A small-molecule ligand and the protein it binds are described below.
Small molecule (SMILES): CC(=O)N[C@H]1[C@H](O[C@H]2[C@H](O)[C@@H](NC(C)=O)CO[C@@H]2CO)O[C@H](CO)[C@@H](O)[C@@H]1O

Binding-site contacts:
Ligand atom C6 contacts residue ASN161 of chain 1.B at 4.4 Å.
Ligand atom N2 contacts residue ASN162 of chain 1.B at 3.2 Å (h-bond).
Ligand atom C5 contacts residue ASN162 of chain 1.B at 3.6 Å.
Ligand atom O5 contacts residue ASN162 of chain 1.B at 2.3 Å (h-bond).
Ligand atom C2 contacts residue ASN162 of chain 1.B at 2.5 Å.
Ligand atom C1 contacts residue ASN162 of chain 1.B at 1.4 Å.
Ligand atom O7 contacts residue ASN162 of chain 1.B at 3.1 Å (h-bond).
Ligand atom C4 contacts residue ASN162 of chain 1.B at 4.0 Å.
Ligand atom C8 contacts residue ILE465 of chain 1.C at 3.8 Å (hydrophobic).
Ligand atom C3 contacts residue ASN162 of chain 1.B at 3.8 Å.
Ligand atom C7 contacts residue ASN162 of chain 1.B at 3.4 Å.
Ligand atom C8 contacts residue ASN162 of chain 1.B at 4.0 Å.
Ligand atom C5 contacts residue ASN161 of chain 1.B at 3.9 Å.
Ligand atom C1 contacts residue ASN161 of chain 1.B at 3.6 Å.
Ligand atom O5 contacts residue ASN161 of chain 1.B at 3.6 Å (h-bond).

Sequence of chain 1.C:
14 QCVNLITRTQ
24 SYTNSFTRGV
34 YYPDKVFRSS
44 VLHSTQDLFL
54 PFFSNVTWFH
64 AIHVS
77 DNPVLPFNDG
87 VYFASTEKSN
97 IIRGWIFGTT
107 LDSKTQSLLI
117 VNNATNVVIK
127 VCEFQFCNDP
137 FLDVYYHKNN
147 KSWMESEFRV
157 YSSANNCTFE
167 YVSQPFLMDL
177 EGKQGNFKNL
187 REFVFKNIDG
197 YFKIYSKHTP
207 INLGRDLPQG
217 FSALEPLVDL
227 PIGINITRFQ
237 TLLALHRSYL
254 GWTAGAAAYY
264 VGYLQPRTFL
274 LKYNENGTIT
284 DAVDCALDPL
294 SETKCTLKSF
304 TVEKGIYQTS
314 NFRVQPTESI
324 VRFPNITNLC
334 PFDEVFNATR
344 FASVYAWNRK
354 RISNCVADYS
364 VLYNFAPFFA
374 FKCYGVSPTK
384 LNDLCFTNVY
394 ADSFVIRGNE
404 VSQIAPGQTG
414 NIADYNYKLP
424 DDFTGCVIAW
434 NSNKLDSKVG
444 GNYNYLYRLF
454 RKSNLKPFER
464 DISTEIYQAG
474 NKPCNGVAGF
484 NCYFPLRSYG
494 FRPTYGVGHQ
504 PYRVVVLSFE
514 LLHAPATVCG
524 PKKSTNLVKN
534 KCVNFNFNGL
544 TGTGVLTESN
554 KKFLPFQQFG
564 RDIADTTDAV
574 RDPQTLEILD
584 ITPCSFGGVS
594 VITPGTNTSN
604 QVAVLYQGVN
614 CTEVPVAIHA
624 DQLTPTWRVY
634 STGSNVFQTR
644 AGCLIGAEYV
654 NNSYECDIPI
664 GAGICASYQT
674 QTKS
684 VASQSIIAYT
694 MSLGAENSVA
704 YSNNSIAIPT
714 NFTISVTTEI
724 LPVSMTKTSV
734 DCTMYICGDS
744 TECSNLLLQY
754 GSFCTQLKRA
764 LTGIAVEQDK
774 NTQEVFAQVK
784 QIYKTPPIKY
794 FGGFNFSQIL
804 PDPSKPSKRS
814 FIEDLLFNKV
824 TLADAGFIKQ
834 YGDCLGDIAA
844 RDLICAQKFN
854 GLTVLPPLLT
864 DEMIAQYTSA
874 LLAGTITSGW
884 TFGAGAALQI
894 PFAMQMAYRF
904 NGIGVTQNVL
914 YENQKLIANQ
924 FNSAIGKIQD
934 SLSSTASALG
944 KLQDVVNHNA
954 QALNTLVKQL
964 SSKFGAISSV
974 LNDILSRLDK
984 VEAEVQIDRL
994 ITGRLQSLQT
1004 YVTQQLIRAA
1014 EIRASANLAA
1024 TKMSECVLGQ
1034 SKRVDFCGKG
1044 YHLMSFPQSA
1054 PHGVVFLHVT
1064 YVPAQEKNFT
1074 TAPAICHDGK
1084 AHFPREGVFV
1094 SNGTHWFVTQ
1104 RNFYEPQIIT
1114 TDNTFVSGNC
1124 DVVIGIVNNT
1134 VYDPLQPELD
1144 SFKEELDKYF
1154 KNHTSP

Sequence of chain 1.B:
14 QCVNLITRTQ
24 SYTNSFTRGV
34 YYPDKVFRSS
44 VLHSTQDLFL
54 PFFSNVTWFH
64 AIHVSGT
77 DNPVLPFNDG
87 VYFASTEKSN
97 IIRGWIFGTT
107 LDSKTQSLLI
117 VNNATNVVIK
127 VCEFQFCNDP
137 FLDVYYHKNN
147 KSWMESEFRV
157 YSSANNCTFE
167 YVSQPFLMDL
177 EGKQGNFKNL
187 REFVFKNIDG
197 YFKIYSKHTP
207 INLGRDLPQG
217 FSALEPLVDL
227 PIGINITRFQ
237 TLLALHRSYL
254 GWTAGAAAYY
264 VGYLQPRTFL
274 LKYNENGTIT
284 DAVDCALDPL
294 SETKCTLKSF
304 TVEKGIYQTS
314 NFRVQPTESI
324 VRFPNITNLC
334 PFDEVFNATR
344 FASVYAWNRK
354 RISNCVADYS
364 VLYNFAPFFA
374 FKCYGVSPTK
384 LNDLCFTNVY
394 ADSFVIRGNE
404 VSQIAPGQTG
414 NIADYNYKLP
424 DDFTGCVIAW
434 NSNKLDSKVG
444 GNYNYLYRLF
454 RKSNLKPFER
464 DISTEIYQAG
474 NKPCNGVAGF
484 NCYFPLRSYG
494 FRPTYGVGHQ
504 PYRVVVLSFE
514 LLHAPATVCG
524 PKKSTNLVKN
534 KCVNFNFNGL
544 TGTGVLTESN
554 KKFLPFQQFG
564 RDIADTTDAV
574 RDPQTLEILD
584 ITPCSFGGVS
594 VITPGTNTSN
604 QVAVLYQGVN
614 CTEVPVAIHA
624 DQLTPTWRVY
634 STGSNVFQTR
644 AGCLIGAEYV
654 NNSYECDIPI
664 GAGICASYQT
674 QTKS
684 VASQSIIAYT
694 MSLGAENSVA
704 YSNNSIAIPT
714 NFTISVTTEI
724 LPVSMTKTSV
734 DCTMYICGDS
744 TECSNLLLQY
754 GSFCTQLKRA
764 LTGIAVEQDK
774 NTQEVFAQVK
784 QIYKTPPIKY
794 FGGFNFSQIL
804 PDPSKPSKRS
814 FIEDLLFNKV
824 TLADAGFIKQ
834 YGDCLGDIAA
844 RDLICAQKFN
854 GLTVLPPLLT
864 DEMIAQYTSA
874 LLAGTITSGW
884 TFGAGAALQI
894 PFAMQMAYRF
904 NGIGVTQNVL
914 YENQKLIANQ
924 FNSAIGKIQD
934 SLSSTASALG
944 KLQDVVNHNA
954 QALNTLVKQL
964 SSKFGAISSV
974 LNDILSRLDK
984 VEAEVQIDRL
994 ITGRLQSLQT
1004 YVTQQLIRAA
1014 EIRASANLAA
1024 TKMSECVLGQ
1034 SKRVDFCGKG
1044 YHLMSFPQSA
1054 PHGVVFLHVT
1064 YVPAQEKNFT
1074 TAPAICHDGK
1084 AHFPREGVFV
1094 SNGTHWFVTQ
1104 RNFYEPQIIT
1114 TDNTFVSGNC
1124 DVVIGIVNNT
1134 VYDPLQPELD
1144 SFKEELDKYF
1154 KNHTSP